Sequence of chain 1.D:
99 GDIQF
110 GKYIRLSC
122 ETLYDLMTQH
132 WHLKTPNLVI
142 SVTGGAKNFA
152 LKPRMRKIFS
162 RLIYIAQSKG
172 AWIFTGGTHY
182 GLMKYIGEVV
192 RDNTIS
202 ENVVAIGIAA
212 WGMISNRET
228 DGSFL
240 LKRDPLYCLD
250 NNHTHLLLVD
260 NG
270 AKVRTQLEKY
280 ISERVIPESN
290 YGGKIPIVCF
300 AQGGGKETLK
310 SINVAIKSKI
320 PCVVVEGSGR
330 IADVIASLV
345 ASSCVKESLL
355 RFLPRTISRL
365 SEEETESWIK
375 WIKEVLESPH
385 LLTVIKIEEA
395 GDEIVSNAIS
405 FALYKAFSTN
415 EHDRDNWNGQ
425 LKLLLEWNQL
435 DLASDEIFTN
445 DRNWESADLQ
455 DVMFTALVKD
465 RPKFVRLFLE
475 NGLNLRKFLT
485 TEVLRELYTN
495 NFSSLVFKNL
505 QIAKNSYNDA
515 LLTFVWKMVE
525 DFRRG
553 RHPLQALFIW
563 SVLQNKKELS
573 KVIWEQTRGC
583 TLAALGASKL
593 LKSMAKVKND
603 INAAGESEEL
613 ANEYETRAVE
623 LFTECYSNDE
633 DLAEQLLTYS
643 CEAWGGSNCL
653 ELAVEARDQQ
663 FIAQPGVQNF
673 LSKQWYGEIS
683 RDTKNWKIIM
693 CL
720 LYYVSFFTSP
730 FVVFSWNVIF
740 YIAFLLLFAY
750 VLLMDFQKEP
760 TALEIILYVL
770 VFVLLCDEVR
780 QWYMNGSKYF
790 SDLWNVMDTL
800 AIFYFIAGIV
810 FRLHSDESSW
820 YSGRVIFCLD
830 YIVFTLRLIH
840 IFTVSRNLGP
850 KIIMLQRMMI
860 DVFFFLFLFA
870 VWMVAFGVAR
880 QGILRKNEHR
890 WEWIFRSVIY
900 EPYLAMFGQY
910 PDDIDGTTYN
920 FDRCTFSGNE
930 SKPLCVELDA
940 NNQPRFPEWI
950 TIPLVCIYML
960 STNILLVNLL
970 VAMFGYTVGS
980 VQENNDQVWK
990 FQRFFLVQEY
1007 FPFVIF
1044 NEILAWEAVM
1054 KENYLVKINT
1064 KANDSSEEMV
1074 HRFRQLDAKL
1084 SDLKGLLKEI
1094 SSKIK

Binding-site contacts:
Ligand atom CAE contacts residue ILE898 of chain 1.D at 3.8 Å (hydrophobic).
Ligand atom OAG contacts residue TRP948 of chain 1.C at 4.0 Å.
Ligand atom CAE contacts residue PHE894 of chain 1.D at 4.2 Å (hydrophobic).
Ligand atom CAA contacts residue PHE868 of chain 1.D at 4.2 Å (hydrophobic).
Ligand atom CAV contacts residue GLU891 of chain 1.D at 3.3 Å.
Ligand atom CAR contacts residue GLU947 of chain 1.C at 3.9 Å.
Ligand atom CAD contacts residue GLU891 of chain 1.D at 3.9 Å.
Ligand atom CAC contacts residue CYS955 of chain 1.C at 3.7 Å (hydrophobic).
Ligand atom CAR contacts residue ARG889 of chain 1.D at 4.2 Å.
Ligand atom CBB contacts residue ILE898 of chain 1.D at 4.1 Å (hydrophobic).
Ligand atom CAU contacts residue ILE951 of chain 1.C at 3.8 Å (hydrophobic).
Ligand atom CAX contacts residue GLU891 of chain 1.D at 4.1 Å.
Ligand atom OAG contacts residue PRO946 of chain 1.C at 3.5 Å (h-bond).
Ligand atom OAH contacts residue GLU891 of chain 1.D at 3.4 Å (salt-bridge).
Ligand atom CAS contacts residue TYR899 of chain 1.D at 4.0 Å (hydrophobic).
Ligand atom CAZ contacts residue GLU891 of chain 1.D at 4.1 Å.
Ligand atom CAD contacts residue ARG895 of chain 1.D at 4.1 Å.
Ligand atom CAD contacts residue PHE894 of chain 1.D at 4.0 Å (hydrophobic).
Ligand atom CAS contacts residue ILE951 of chain 1.C at 4.1 Å (hydrophobic).
Ligand atom CAI contacts residue TRP948 of chain 1.C at 3.6 Å (hydrophobic).
Ligand atom CAJ contacts residue TYR902 of chain 1.D at 4.3 Å (hydrophobic).
Ligand atom CAV contacts residue ARG889 of chain 1.D at 4.2 Å.
Ligand atom CAS contacts residue PHE894 of chain 1.D at 3.8 Å (hydrophobic).
Ligand atom CBA contacts residue MET872 of chain 1.D at 4.0 Å (hydrophobic).
Ligand atom CAR contacts residue ARG895 of chain 1.D at 3.5 Å.
Ligand atom CAC contacts residue TYR902 of chain 1.D at 4.0 Å (hydrophobic).
Ligand atom CBC contacts residue GLU947 of chain 1.C at 3.9 Å.
Ligand atom CAT contacts residue ARG895 of chain 1.D at 4.1 Å.
Ligand atom CAC contacts residue TYR899 of chain 1.D at 4.3 Å (hydrophobic).
Ligand atom CBF contacts residue ILE951 of chain 1.C at 4.2 Å (hydrophobic).
Ligand atom CAA contacts residue MET872 of chain 1.D at 3.8 Å (hydrophobic).
Ligand atom CAD contacts residue ARG889 of chain 1.D at 4.2 Å.
Ligand atom OAW contacts residue ARG889 of chain 1.D at 4.0 Å.
Ligand atom CAP contacts residue PRO952 of chain 1.C at 4.2 Å (hydrophobic).
Ligand atom CAU contacts residue TYR899 of chain 1.D at 3.8 Å (hydrophobic).
Ligand atom CAU contacts residue PHE894 of chain 1.D at 4.3 Å (hydrophobic).
Ligand atom CAT contacts residue GLU947 of chain 1.C at 3.6 Å.
Ligand atom OAG contacts residue GLU947 of chain 1.C at 4.3 Å.
Ligand atom CAL contacts residue GLU891 of chain 1.D at 4.1 Å.
Ligand atom CAT contacts residue ILE951 of chain 1.C at 3.8 Å (hydrophobic).

Sequence of chain 1.C:
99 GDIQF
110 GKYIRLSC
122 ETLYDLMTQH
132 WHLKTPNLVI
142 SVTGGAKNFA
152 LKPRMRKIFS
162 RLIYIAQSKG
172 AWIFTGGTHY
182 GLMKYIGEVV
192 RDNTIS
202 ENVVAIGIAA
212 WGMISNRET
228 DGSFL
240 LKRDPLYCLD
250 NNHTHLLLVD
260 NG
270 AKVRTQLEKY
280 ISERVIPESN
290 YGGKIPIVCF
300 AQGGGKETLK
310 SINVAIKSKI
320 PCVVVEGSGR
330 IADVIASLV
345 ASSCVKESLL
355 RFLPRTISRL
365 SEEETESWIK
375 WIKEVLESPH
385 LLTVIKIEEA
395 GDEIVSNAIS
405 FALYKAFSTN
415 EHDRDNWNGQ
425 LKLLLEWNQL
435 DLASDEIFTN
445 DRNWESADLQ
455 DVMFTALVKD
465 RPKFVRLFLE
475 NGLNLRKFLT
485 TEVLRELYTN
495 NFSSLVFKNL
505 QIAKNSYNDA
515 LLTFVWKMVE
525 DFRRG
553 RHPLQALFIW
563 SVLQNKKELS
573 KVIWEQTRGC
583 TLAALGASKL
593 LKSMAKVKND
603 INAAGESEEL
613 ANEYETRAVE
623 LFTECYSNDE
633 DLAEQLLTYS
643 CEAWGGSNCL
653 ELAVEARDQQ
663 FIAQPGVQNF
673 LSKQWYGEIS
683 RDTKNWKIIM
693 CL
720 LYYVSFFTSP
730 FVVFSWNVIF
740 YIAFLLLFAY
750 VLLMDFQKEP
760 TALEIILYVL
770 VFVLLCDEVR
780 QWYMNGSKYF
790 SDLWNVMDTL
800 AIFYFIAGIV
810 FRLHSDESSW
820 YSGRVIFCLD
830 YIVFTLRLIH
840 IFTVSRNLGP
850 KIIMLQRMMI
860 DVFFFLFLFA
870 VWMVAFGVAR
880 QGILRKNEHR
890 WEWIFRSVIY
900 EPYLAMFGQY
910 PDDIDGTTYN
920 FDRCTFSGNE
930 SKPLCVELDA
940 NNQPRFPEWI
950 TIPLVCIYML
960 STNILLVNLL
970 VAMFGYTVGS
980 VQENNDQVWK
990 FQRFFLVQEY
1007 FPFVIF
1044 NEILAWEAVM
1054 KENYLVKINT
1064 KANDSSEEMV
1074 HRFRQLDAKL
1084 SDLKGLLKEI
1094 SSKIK

This protein binds this small molecule.
Small molecule (SMILES): CC(C)CCC[C@@H](C)[C@H]1CC[C@H]2[C@@H]3CC=C4C[C@@H](OC(=O)CCC(=O)O)CC[C@]4(C)[C@H]3CC[C@]12C